This small molecule binds to this protein.
Small molecule (SMILES): Nc1ccc(Nc2ccccc2)cc1

Sequence of chain 1.A:
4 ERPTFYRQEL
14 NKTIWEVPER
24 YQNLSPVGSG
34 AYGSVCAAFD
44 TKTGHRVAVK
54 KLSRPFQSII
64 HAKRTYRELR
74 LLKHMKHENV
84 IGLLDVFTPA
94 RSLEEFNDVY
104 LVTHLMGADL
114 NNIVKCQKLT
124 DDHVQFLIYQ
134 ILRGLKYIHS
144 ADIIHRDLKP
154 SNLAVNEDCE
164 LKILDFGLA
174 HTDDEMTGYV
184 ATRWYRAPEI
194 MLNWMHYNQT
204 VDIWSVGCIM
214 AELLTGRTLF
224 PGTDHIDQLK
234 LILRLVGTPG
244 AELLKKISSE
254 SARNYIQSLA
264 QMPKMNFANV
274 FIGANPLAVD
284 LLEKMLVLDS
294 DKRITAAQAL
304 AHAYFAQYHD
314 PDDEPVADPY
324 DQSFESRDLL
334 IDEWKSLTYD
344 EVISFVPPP

Binding-site contacts:
Ligand atom C contacts residue GLU192 of chain 1.A at 3.9 Å.
Ligand atom N contacts residue GLU192 of chain 1.A at 3.6 Å.
Ligand atom C3 contacts residue MET198 of chain 1.A at 3.5 Å (hydrophobic).
Ligand atom C1 contacts residue MET198 of chain 1.A at 4.3 Å (hydrophobic).
Ligand atom C contacts residue MET198 of chain 1.A at 4.1 Å (hydrophobic).
Ligand atom N1 contacts residue LYS249 of chain 1.A at 3.9 Å.
Ligand atom C9 contacts residue PRO242 of chain 1.A at 4.3 Å (hydrophobic).
Ligand atom N1 contacts residue MET198 of chain 1.A at 3.8 Å.
Ligand atom C9 contacts residue LEU232 of chain 1.A at 4.3 Å (hydrophobic).
Ligand atom C3 contacts residue SER251 of chain 1.A at 3.9 Å.
Ligand atom C3 contacts residue TRP197 of chain 1.A at 4.1 Å (hydrophobic).
Ligand atom C10 contacts residue LEU291 of chain 1.A at 3.9 Å (hydrophobic).
Ligand atom C2 contacts residue TRP197 of chain 1.A at 3.4 Å (hydrophobic).
Ligand atom C4 contacts residue MET198 of chain 1.A at 3.3 Å (hydrophobic).
Ligand atom C4 contacts residue LYS249 of chain 1.A at 4.2 Å.
Ligand atom C2 contacts residue ILE250 of chain 1.A at 3.8 Å (hydrophobic).
Ligand atom C9 contacts residue TRP197 of chain 1.A at 3.8 Å (hydrophobic).
Ligand atom C2 contacts residue MET198 of chain 1.A at 4.0 Å (hydrophobic).
Ligand atom N1 contacts residue SER251 of chain 1.A at 3.0 Å (h-bond).
Ligand atom C10 contacts residue PRO191 of chain 1.A at 4.1 Å (hydrophobic).
Ligand atom C5 contacts residue ILE250 of chain 1.A at 3.9 Å (hydrophobic).
Ligand atom C8 contacts residue ILE259 of chain 1.A at 3.4 Å (hydrophobic).
Ligand atom C9 contacts residue ILE259 of chain 1.A at 3.9 Å (hydrophobic).
Ligand atom C contacts residue ILE250 of chain 1.A at 4.3 Å (hydrophobic).
Ligand atom C5 contacts residue LEU246 of chain 1.A at 4.0 Å (hydrophobic).
Ligand atom C1 contacts residue GLU192 of chain 1.A at 4.1 Å.
Ligand atom C10 contacts residue LEU232 of chain 1.A at 4.2 Å (hydrophobic).
Ligand atom C11 contacts residue PRO191 of chain 1.A at 4.2 Å (hydrophobic).
Ligand atom C1 contacts residue TRP197 of chain 1.A at 3.9 Å (hydrophobic).
Ligand atom C1 contacts residue ILE250 of chain 1.A at 4.2 Å (hydrophobic).
Ligand atom N1 contacts residue TRP197 of chain 1.A at 4.0 Å.
Ligand atom C5 contacts residue MET198 of chain 1.A at 3.6 Å (hydrophobic).
Ligand atom C7 contacts residue TRP197 of chain 1.A at 4.0 Å (hydrophobic).
Ligand atom C3 contacts residue ILE250 of chain 1.A at 3.8 Å (hydrophobic).
Ligand atom N1 contacts residue SER252 of chain 1.A at 4.1 Å.
Ligand atom N1 contacts residue ILE250 of chain 1.A at 3.6 Å.
Ligand atom C11 contacts residue LEU291 of chain 1.A at 4.0 Å (hydrophobic).
Ligand atom C8 contacts residue PRO242 of chain 1.A at 4.3 Å (hydrophobic).
Ligand atom C8 contacts residue TRP197 of chain 1.A at 3.6 Å (hydrophobic).
Ligand atom C4 contacts residue ILE250 of chain 1.A at 3.8 Å (hydrophobic).